Binding-site contacts:
Ligand atom N2 contacts residue ASN657 of chain 1.A at 2.9 Å (h-bond).
Ligand atom C4 contacts residue ASN657 of chain 1.A at 4.3 Å.
Ligand atom C5 contacts residue ASN657 of chain 1.A at 3.7 Å.
Ligand atom O7 contacts residue ASN657 of chain 1.A at 3.8 Å.
Ligand atom C1 contacts residue ASN657 of chain 1.A at 1.4 Å.
Ligand atom C3 contacts residue ASN657 of chain 1.A at 3.8 Å.
Ligand atom O5 contacts residue ASN657 of chain 1.A at 2.4 Å (h-bond).
Ligand atom C2 contacts residue ASN657 of chain 1.A at 2.5 Å.
Ligand atom C7 contacts residue ASN657 of chain 1.A at 3.6 Å.

The small molecule below binds the protein below.
Small molecule (SMILES): CC(=O)N[C@@H]1[C@@H](O)[C@H](O)[C@@H](CO)O[C@H]1O

Sequence of chain 1.A:
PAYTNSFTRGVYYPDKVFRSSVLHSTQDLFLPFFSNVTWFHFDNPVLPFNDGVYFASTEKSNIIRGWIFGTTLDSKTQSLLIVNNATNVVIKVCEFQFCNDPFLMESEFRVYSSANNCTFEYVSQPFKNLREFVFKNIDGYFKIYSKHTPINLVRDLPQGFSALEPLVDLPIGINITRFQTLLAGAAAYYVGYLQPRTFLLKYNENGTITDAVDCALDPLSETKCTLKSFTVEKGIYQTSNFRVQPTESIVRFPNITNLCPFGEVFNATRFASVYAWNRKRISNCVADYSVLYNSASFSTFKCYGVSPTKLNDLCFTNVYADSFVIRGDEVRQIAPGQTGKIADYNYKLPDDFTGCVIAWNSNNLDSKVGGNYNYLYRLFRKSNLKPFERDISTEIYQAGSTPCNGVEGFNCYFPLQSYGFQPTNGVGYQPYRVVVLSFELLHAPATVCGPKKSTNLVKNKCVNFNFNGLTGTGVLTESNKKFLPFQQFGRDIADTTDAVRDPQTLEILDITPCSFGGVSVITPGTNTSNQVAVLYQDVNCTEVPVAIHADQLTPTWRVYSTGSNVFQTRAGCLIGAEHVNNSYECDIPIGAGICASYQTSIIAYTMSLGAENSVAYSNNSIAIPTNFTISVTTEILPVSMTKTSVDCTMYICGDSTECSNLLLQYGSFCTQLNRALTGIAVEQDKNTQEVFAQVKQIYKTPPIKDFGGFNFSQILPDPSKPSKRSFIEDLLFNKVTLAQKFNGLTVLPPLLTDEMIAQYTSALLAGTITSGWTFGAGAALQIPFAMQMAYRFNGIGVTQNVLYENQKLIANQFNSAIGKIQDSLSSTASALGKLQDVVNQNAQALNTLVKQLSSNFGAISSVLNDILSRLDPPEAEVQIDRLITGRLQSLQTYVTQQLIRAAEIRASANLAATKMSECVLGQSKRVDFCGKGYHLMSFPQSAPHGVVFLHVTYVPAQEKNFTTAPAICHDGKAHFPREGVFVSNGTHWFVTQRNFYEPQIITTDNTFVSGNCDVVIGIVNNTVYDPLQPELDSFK